Binding-site contacts:
Ligand atom C4 contacts residue ASN453 of chain 1.A at 4.2 Å.
Ligand atom O5 contacts residue ASN453 of chain 1.A at 2.4 Å (h-bond).
Ligand atom O7 contacts residue ASN453 of chain 1.A at 3.6 Å.
Ligand atom N2 contacts residue PHE451 of chain 1.A at 4.4 Å.
Ligand atom C1 contacts residue ASN453 of chain 1.A at 1.4 Å.
Ligand atom C7 contacts residue ASN453 of chain 1.A at 3.5 Å.
Ligand atom O6 contacts residue ARG454 of chain 1.A at 4.3 Å.
Ligand atom C3 contacts residue ASN453 of chain 1.A at 3.8 Å.
Ligand atom C6 contacts residue ARG454 of chain 1.A at 3.9 Å.
Ligand atom C4 contacts residue ARG454 of chain 1.A at 4.2 Å.
Ligand atom O5 contacts residue PHE451 of chain 1.A at 4.0 Å.
Ligand atom C4 contacts residue PHE451 of chain 1.A at 4.2 Å (hydrophobic).
Ligand atom C2 contacts residue ASN453 of chain 1.A at 2.4 Å.
Ligand atom N2 contacts residue ASN453 of chain 1.A at 2.9 Å (h-bond).
Ligand atom C2 contacts residue PHE451 of chain 1.A at 3.6 Å (hydrophobic).
Ligand atom O5 contacts residue ARG454 of chain 1.A at 3.9 Å.
Ligand atom C1 contacts residue PHE451 of chain 1.A at 4.2 Å (hydrophobic).
Ligand atom C5 contacts residue ASN453 of chain 1.A at 3.7 Å.
Ligand atom O3 contacts residue PHE451 of chain 1.A at 3.8 Å.
Ligand atom C1 contacts residue ARG454 of chain 1.A at 4.3 Å.
Ligand atom C3 contacts residue PHE451 of chain 1.A at 4.2 Å (hydrophobic).

Sequence of chain 1.A:
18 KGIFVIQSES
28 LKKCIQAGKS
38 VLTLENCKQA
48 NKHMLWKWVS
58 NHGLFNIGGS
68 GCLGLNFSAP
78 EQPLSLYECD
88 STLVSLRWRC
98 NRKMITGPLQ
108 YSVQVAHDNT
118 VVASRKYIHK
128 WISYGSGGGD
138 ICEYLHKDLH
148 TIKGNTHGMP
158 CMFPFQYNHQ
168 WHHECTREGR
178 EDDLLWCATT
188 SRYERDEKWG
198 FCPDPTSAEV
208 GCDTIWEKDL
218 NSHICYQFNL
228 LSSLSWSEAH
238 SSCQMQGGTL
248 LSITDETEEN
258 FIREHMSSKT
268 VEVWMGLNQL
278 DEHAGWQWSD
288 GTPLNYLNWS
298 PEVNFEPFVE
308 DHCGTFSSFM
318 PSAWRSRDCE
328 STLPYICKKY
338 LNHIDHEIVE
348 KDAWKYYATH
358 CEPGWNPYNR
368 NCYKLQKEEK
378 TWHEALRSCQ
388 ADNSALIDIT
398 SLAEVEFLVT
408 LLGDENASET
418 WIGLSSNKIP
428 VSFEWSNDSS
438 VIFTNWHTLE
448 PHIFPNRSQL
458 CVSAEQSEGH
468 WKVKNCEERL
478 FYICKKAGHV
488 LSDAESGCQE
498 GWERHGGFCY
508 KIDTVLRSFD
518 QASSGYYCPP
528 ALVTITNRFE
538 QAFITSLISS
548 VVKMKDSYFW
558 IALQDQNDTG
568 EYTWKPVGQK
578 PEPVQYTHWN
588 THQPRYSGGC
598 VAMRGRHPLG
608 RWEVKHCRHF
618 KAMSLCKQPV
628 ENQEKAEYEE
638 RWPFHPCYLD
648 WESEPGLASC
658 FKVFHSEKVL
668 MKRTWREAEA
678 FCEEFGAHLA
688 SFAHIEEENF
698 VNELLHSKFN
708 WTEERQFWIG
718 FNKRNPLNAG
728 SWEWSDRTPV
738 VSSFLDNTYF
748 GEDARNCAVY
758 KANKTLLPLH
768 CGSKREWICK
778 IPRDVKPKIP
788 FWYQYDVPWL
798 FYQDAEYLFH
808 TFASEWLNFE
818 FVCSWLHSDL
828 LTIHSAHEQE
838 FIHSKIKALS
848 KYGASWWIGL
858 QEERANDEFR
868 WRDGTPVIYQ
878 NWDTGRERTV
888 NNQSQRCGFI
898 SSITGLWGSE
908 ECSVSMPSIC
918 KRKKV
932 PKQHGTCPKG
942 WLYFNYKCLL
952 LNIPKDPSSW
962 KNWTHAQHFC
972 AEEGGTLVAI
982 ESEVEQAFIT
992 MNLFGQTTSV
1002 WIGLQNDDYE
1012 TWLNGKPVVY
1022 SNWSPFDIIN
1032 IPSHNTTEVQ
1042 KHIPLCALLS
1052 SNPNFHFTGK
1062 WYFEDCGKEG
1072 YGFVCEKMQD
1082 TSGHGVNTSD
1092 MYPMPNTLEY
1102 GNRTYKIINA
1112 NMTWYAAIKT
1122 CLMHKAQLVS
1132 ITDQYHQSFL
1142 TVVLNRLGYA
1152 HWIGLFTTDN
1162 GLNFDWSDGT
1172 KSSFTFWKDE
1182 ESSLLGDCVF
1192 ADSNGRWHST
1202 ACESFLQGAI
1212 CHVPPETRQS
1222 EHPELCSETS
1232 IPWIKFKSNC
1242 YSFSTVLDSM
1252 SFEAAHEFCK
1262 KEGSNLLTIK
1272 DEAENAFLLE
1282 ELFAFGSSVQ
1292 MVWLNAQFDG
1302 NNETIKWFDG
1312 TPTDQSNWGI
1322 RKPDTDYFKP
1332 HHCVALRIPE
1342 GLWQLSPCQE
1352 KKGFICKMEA

The protein below binds the small molecule below.
Small molecule (SMILES): CC(=O)N[C@@H]1[C@@H](O)[C@H](O)[C@@H](CO)O[C@H]1O